Sequence of chain 3.A:
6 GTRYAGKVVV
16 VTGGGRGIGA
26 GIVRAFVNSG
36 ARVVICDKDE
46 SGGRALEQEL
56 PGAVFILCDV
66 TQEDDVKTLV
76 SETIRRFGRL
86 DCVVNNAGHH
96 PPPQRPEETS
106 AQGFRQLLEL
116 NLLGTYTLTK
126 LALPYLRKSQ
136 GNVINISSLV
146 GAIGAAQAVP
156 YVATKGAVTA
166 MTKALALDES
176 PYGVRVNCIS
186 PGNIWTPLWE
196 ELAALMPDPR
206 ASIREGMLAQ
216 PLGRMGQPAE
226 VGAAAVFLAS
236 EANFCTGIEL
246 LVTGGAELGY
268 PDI

This small molecule binds to this protein.
Small molecule (SMILES): OC[C@H]1O[C@@H](O)[C@H](O)[C@@H](O)[C@@H]1O

Binding-site contacts:
Ligand atom O5 contacts residue TRP190 of chain 3.A at 3.6 Å (h-bond).
Ligand atom O1 contacts residue GLY22 of chain 3.A at 3.3 Å.
Ligand atom C6 contacts residue TRP190 of chain 3.A at 3.3 Å (hydrophobic).
Ligand atom O1 contacts residue THR191 of chain 3.A at 4.0 Å.
Ligand atom O6 contacts residue PRO192 of chain 3.A at 3.6 Å.
Ligand atom C1 contacts residue PRO223 of chain 3.A at 4.2 Å (hydrophobic).
Ligand atom O6 contacts residue TRP190 of chain 3.A at 4.4 Å.
Ligand atom O5 contacts residue PRO192 of chain 3.A at 3.3 Å.
Ligand atom O2 contacts residue PRO223 of chain 3.A at 4.5 Å.
Ligand atom O6 contacts residue THR191 of chain 3.A at 3.7 Å.
Ligand atom O1 contacts residue PRO192 of chain 3.A at 3.5 Å.
Ligand atom C1 contacts residue THR191 of chain 3.A at 4.0 Å.
Ligand atom C1 contacts residue PRO192 of chain 3.A at 4.0 Å (hydrophobic).
Ligand atom O4 contacts residue TRP190 of chain 3.A at 3.4 Å (h-bond).
Ligand atom O1 contacts residue TRP190 of chain 3.A at 4.0 Å.
Ligand atom O1 contacts residue PRO223 of chain 3.A at 3.7 Å.
Ligand atom C4 contacts residue TRP190 of chain 3.A at 4.2 Å (hydrophobic).
Ligand atom C1 contacts residue TRP190 of chain 3.A at 3.5 Å (hydrophobic).
Ligand atom C6 contacts residue THR191 of chain 3.A at 3.5 Å.
Ligand atom C5 contacts residue THR191 of chain 3.A at 4.0 Å.
Ligand atom O5 contacts residue THR191 of chain 3.A at 3.4 Å.
Ligand atom O6 contacts residue GLU195 of chain 3.A at 2.5 Å (salt-bridge).
Ligand atom C5 contacts residue PRO192 of chain 3.A at 4.4 Å (hydrophobic).
Ligand atom C6 contacts residue GLU195 of chain 3.A at 3.3 Å.
Ligand atom C5 contacts residue TRP190 of chain 3.A at 3.6 Å (hydrophobic).
Ligand atom C6 contacts residue PRO192 of chain 3.A at 3.9 Å (hydrophobic).